Binding-site contacts:
Ligand atom C7 contacts residue ASN255 of chain 1.B at 3.5 Å.
Ligand atom C2 contacts residue ASN255 of chain 1.B at 2.4 Å.
Ligand atom C3 contacts residue ASN255 of chain 1.B at 3.8 Å.
Ligand atom C4 contacts residue ASN255 of chain 1.B at 4.2 Å.
Ligand atom O5 contacts residue TRP161 of chain 1.B at 3.9 Å.
Ligand atom O5 contacts residue ASN255 of chain 1.B at 2.4 Å (h-bond).
Ligand atom C1 contacts residue ASN255 of chain 1.B at 1.5 Å.
Ligand atom C1 contacts residue TRP161 of chain 1.B at 3.8 Å (hydrophobic).
Ligand atom C5 contacts residue ASN255 of chain 1.B at 3.7 Å.
Ligand atom C5 contacts residue TRP161 of chain 1.B at 3.7 Å (hydrophobic).
Ligand atom N2 contacts residue ASN255 of chain 1.B at 2.9 Å (h-bond).
Ligand atom C6 contacts residue TRP161 of chain 1.B at 4.0 Å (hydrophobic).
Ligand atom O7 contacts residue ASN255 of chain 1.B at 3.4 Å (h-bond).

This small molecule binds to this protein.
Small molecule (SMILES): CC(=O)N[C@@H]1[C@@H](O)[C@H](O)[C@@H](CO)O[C@H]1O

Sequence of chain 1.B:
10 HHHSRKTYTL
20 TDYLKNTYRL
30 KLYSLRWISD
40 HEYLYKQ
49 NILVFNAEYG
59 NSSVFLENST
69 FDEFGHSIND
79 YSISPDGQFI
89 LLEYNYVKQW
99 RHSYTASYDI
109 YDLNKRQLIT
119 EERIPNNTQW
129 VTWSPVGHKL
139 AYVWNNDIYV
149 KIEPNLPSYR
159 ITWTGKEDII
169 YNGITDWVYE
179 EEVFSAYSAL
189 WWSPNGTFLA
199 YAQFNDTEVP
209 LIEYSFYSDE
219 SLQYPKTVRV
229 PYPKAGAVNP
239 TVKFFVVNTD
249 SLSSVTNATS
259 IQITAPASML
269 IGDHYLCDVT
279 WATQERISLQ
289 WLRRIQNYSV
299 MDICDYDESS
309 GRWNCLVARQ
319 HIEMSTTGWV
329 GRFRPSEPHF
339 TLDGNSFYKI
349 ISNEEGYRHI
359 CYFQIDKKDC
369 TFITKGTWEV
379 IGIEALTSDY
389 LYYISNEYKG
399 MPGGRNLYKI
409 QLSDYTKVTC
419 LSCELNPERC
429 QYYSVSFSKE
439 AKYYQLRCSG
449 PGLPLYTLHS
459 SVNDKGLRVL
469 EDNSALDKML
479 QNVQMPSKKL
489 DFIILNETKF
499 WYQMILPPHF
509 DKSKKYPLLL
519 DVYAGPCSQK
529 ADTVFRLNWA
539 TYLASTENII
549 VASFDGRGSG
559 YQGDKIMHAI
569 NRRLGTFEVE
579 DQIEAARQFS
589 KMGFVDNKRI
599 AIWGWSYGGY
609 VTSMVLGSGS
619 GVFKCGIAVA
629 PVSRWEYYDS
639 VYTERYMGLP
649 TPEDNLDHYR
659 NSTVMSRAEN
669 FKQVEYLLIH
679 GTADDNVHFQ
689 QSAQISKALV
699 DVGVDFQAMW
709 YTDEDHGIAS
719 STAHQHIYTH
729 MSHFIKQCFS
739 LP